A small-molecule ligand and the protein it binds are described below.
Small molecule (SMILES): C[C@H](CCC(=O)O)[C@H]1CC[C@H]2[C@@H]3CC[C@@H]4C[C@H](O)CC[C@]4(C)[C@H]3C[C@H](O)[C@]12C

Sequence of chain 1.A:
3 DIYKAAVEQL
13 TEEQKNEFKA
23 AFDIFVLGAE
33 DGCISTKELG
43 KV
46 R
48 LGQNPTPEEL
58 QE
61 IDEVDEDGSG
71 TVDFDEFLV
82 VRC

Sequence of chain 2.C:
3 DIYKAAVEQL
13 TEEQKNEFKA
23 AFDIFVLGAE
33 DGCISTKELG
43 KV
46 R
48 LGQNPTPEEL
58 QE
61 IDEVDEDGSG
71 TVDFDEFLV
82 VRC

Binding-site contacts:
Ligand atom C2 contacts residue PHE24 of chain 2.C at 3.8 Å (hydrophobic).
Ligand atom C15 contacts residue VAL9 of chain 2.C at 4.2 Å (hydrophobic).
Ligand atom C16 contacts residue VAL9 of chain 2.C at 3.7 Å (hydrophobic).
Ligand atom C6 contacts residue VAL82 of chain 2.D at 3.6 Å (hydrophobic).
Ligand atom C3 contacts residue PHE24 of chain 2.C at 3.9 Å (hydrophobic).
Ligand atom C8 contacts residue ILE4 of chain 1.A at 3.8 Å (hydrophobic).
Ligand atom O2 contacts residue PHE24 of chain 2.C at 3.6 Å.
Ligand atom C7 contacts residue PHE20 of chain 2.C at 3.7 Å (hydrophobic).
Ligand atom C9 contacts residue ILE4 of chain 1.A at 4.2 Å (hydrophobic).
Ligand atom C8 contacts residue PHE20 of chain 2.C at 3.7 Å (hydrophobic).
Ligand atom C5 contacts residue VAL82 of chain 2.D at 3.6 Å (hydrophobic).
Ligand atom C24 contacts residue LYS17 of chain 2.C at 4.4 Å.
Ligand atom C1 contacts residue VAL82 of chain 2.D at 4.3 Å (hydrophobic).
Ligand atom C2 contacts residue LYS21 of chain 2.C at 4.1 Å.
Ligand atom C1 contacts residue PHE24 of chain 2.C at 3.4 Å (hydrophobic).
Ligand atom C20 contacts residue VAL9 of chain 2.C at 4.1 Å (hydrophobic).
Ligand atom C24 contacts residue VAL9 of chain 2.C at 4.4 Å (hydrophobic).
Ligand atom C16 contacts residue LYS17 of chain 2.C at 4.2 Å.
Ligand atom C7 contacts residue LYS21 of chain 2.C at 3.6 Å.
Ligand atom C8 contacts residue LYS21 of chain 2.C at 4.3 Å.

Sequence of chain 2.D:
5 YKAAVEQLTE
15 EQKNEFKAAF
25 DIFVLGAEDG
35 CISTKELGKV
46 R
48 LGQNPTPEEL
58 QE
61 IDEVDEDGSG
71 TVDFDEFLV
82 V